Sequence of chain 2.A:
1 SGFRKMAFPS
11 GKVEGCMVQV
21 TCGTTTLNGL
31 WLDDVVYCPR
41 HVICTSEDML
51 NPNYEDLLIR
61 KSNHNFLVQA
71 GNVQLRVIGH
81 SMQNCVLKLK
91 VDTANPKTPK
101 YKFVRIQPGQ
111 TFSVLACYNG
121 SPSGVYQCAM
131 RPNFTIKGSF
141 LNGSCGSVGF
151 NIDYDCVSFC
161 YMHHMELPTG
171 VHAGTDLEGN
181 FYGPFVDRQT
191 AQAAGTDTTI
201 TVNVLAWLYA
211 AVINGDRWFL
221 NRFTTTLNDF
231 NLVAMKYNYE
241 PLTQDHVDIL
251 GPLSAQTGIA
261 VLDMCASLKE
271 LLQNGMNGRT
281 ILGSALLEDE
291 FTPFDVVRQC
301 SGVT

Binding-site contacts:
Ligand atom O contacts residue MET165 of chain 2.A at 3.5 Å.
Ligand atom N2 contacts residue MET165 of chain 2.A at 3.7 Å.
Ligand atom C6 contacts residue GLU166 of chain 2.A at 3.5 Å.
Ligand atom C14 contacts residue HIS164 of chain 2.A at 3.3 Å.
Ligand atom C5 contacts residue GLU166 of chain 2.A at 3.5 Å.
Ligand atom N1 contacts residue GLU166 of chain 2.A at 3.6 Å.
Ligand atom C4 contacts residue HIS163 of chain 2.A at 3.3 Å.
Ligand atom C13 contacts residue HIS164 of chain 2.A at 3.7 Å.
Ligand atom C11 contacts residue DMS1 of chain 2.F at 3.5 Å.
Ligand atom C14 contacts residue HIS41 of chain 2.A at 3.5 Å.
Ligand atom C7 contacts residue GLU166 of chain 2.A at 3.8 Å.
Ligand atom O contacts residue GLU166 of chain 2.A at 3.1 Å (salt-bridge).
Ligand atom C4 contacts residue GLU166 of chain 2.A at 3.7 Å.
Ligand atom C5 contacts residue HIS163 of chain 2.A at 3.8 Å.
Ligand atom C8 contacts residue GLU166 of chain 2.A at 3.5 Å.
Ligand atom N contacts residue CYS145 of chain 2.A at 3.9 Å.
Ligand atom N1 contacts residue HIS163 of chain 2.A at 2.7 Å (h-bond).
Ligand atom C14 contacts residue MET165 of chain 2.A at 3.6 Å (hydrophobic).
Ligand atom C15 contacts residue HIS41 of chain 2.A at 3.7 Å.
Ligand atom N2 contacts residue ASP187 of chain 2.A at 3.0 Å.
Ligand atom C5 contacts residue LEU141 of chain 2.A at 3.7 Å (hydrophobic).
Ligand atom C6 contacts residue ASN142 of chain 2.A at 3.6 Å.
Ligand atom N1 contacts residue PHE140 of chain 2.A at 3.8 Å.
Ligand atom C11 contacts residue MET49 of chain 2.A at 3.7 Å (hydrophobic).
Ligand atom C11 contacts residue GLN189 of chain 2.A at 3.5 Å.
Ligand atom C6 contacts residue LEU141 of chain 2.A at 3.5 Å (hydrophobic).
Ligand atom C12 contacts residue ARG188 of chain 2.A at 3.8 Å.
Ligand atom C4 contacts residue CYS145 of chain 2.A at 3.8 Å (hydrophobic).
Ligand atom C6 contacts residue PHE140 of chain 2.A at 3.7 Å (hydrophobic).
Ligand atom C14 contacts residue ASP187 of chain 2.A at 3.6 Å.
Ligand atom N2 contacts residue HIS41 of chain 2.A at 3.5 Å (h-bond).
Ligand atom C5 contacts residue PHE140 of chain 2.A at 3.2 Å (hydrophobic).
Ligand atom C15 contacts residue HIS164 of chain 2.A at 3.2 Å.
Ligand atom C12 contacts residue MET49 of chain 2.A at 3.4 Å (hydrophobic).
Ligand atom N1 contacts residue SER144 of chain 2.A at 3.8 Å.
Ligand atom C13 contacts residue MET49 of chain 2.A at 3.7 Å (hydrophobic).
Ligand atom C12 contacts residue MET165 of chain 2.A at 3.5 Å (hydrophobic).
Ligand atom C10 contacts residue GLN189 of chain 2.A at 3.4 Å.
Ligand atom N2 contacts residue HIS164 of chain 2.A at 3.4 Å (h-bond).
Ligand atom C13 contacts residue MET165 of chain 2.A at 3.6 Å (hydrophobic).

The small molecule below binds the protein below.
Small molecule (SMILES): Cc1ccncc1NC(=O)[C@H](C)c1cccc(C#N)c1

Sequence of chain 1.A:
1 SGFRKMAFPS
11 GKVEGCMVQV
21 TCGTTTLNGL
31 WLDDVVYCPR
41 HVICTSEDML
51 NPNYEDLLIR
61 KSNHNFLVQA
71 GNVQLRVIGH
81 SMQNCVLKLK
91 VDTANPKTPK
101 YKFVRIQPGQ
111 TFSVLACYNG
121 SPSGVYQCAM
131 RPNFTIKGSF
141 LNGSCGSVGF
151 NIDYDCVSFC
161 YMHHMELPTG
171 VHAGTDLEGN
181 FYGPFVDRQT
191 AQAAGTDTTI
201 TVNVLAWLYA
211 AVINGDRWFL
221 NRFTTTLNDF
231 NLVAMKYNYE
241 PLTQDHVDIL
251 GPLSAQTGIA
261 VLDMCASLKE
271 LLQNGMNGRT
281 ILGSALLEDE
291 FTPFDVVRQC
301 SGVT